Sequence of chain 1.C:
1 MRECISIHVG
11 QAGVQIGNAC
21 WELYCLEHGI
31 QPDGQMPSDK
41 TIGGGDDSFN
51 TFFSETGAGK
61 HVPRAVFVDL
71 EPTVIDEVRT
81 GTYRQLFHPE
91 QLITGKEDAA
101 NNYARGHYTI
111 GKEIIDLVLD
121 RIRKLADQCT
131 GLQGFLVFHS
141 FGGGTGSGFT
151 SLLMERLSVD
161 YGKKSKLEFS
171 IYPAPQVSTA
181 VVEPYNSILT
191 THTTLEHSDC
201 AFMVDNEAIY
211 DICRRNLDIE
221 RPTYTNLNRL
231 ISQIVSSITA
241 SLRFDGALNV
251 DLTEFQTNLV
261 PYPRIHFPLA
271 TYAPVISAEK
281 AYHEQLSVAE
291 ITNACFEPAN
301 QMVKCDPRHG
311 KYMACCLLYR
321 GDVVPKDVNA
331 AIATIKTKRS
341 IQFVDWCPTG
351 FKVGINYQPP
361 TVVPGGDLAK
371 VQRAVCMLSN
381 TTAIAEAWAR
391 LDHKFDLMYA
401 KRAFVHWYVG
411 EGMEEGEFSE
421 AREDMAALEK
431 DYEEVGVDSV

Sequence of chain 1.D:
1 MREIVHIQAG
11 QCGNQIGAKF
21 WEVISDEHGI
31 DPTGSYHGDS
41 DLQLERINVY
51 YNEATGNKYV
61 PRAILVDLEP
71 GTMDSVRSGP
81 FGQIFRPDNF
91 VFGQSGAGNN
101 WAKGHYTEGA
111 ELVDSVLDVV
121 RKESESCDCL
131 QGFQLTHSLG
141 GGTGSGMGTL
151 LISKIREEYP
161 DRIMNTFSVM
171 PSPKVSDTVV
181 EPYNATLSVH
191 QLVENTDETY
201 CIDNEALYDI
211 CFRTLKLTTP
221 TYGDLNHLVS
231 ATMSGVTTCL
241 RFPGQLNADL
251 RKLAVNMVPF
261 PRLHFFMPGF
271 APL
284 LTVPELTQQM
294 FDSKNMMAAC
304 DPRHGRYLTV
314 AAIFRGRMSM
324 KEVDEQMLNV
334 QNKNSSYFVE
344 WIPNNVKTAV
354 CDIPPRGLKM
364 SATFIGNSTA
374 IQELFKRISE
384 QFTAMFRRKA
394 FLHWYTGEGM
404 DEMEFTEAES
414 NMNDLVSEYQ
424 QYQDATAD

This small molecule binds to this protein.
Small molecule (SMILES): COc1cc(C(=O)c2c[nH]c(-c3c[nH]c4ccccc34)n2)cc2c1OC=CO2

Binding-site contacts:
Ligand atom O2 contacts residue LEU240 of chain 1.D at 3.4 Å.
Ligand atom C2 contacts residue CYS239 of chain 1.D at 3.8 Å (hydrophobic).
Ligand atom C7 contacts residue ALA248 of chain 1.D at 3.4 Å (hydrophobic).
Ligand atom C1 contacts residue ALA314 of chain 1.D at 3.6 Å (hydrophobic).
Ligand atom C13 contacts residue ASN256 of chain 1.D at 3.3 Å.
Ligand atom C11 contacts residue THR179 of chain 1.C at 3.5 Å.
Ligand atom O3 contacts residue CYS239 of chain 1.D at 3.7 Å.
Ligand atom O4 contacts residue ASP249 of chain 1.D at 3.4 Å (salt-bridge).
Ligand atom C16 contacts residue ASN256 of chain 1.D at 3.3 Å.
Ligand atom C6 contacts residue ILE368 of chain 1.D at 3.5 Å (hydrophobic).
Ligand atom C18 contacts residue VAL313 of chain 1.D at 3.3 Å (hydrophobic).
Ligand atom N1 contacts residue ASN256 of chain 1.D at 2.9 Å (h-bond).
Ligand atom C14 contacts residue ALA180 of chain 1.C at 3.5 Å (hydrophobic).
Ligand atom C3 contacts residue CYS239 of chain 1.D at 3.8 Å (hydrophobic).
Ligand atom C20 contacts residue ASN348 of chain 1.D at 3.7 Å.
Ligand atom C7 contacts residue LEU253 of chain 1.D at 3.6 Å (hydrophobic).
Ligand atom N3 contacts residue ASN256 of chain 1.D at 3.6 Å.
Ligand atom O1 contacts residue ALA314 of chain 1.D at 3.5 Å.
Ligand atom C16 contacts residue LYS350 of chain 1.D at 3.4 Å.
Ligand atom C8 contacts residue ALA248 of chain 1.D at 3.6 Å (hydrophobic).
Ligand atom O1 contacts residue CYS239 of chain 1.D at 3.7 Å.
Ligand atom C15 contacts residue LYS350 of chain 1.D at 3.2 Å.
Ligand atom C9 contacts residue ALA248 of chain 1.D at 3.6 Å (hydrophobic).
Ligand atom N2 contacts residue LYS350 of chain 1.D at 3.5 Å.
Ligand atom C11 contacts residue ASN256 of chain 1.D at 3.4 Å.
Ligand atom C19 contacts residue VAL313 of chain 1.D at 3.0 Å (hydrophobic).
Ligand atom C6 contacts residue VAL236 of chain 1.D at 2.9 Å (hydrophobic).
Ligand atom C12 contacts residue THR179 of chain 1.C at 3.6 Å.
Ligand atom C17 contacts residue ASN256 of chain 1.D at 3.5 Å.
Ligand atom C18 contacts residue MET257 of chain 1.D at 3.3 Å (hydrophobic).
Ligand atom O3 contacts residue ILE368 of chain 1.D at 3.6 Å.
Ligand atom C5 contacts residue VAL236 of chain 1.D at 3.0 Å (hydrophobic).
Ligand atom C20 contacts residue LYS350 of chain 1.D at 3.5 Å.
Ligand atom N1 contacts residue THR179 of chain 1.C at 2.6 Å (h-bond).
Ligand atom C14 contacts residue ASN256 of chain 1.D at 3.6 Å.
Ligand atom C12 contacts residue ASN256 of chain 1.D at 3.0 Å.
Ligand atom O4 contacts residue LYS252 of chain 1.D at 3.3 Å.
Ligand atom C19 contacts residue ASN348 of chain 1.D at 3.5 Å.
Ligand atom O4 contacts residue ALA248 of chain 1.D at 3.0 Å.
Ligand atom C14 contacts residue THR179 of chain 1.C at 3.4 Å.